A protein and the small-molecule ligand that binds it are described below.
Small molecule (SMILES): [H]/N=C1\N[C@@](c2cccc(-c3cncc(Cl)c3)c2)(C2CC2)C(=O)N1C

Binding-site contacts:
Ligand atom CL1 contacts residue THR253 of chain 1.B at 3.9 Å.
Ligand atom CL1 contacts residue GLY34 of chain 1.B at 3.7 Å.
Ligand atom C15 contacts residue GLN33 of chain 1.B at 3.5 Å.
Ligand atom C3 contacts residue ASP249 of chain 1.B at 3.9 Å.
Ligand atom N5 contacts residue GLN33 of chain 1.B at 3.9 Å.
Ligand atom CL1 contacts residue SER250 of chain 1.B at 3.5 Å.
Ligand atom CL1 contacts residue THR252 of chain 1.B at 3.8 Å.
Ligand atom N2 contacts residue GLY251 of chain 1.B at 3.4 Å (h-bond).
Ligand atom C9 contacts residue PHE129 of chain 1.B at 3.6 Å (hydrophobic).
Ligand atom C11 contacts residue GLY251 of chain 1.B at 3.4 Å.
Ligand atom N3 contacts residue GLY55 of chain 1.B at 3.8 Å.
Ligand atom C17 contacts residue SER56 of chain 1.B at 3.8 Å.
Ligand atom C16 contacts residue GLY251 of chain 1.B at 3.2 Å.
Ligand atom CL1 contacts residue GLY251 of chain 1.B at 3.6 Å.
Ligand atom C10 contacts residue LEU51 of chain 1.B at 3.9 Å (hydrophobic).
Ligand atom N3 contacts residue ASP53 of chain 1.B at 2.8 Å (salt-bridge).
Ligand atom C9 contacts residue TRP136 of chain 1.B at 3.5 Å (hydrophobic).
Ligand atom C17 contacts residue ILE139 of chain 1.B at 3.5 Å (hydrophobic).
Ligand atom C19 contacts residue GLY251 of chain 1.B at 3.8 Å.
Ligand atom C2 contacts residue ASP53 of chain 1.B at 3.9 Å.
Ligand atom C7 contacts residue PHE129 of chain 1.B at 3.7 Å (hydrophobic).
Ligand atom C17 contacts residue ASP53 of chain 1.B at 3.7 Å.
Ligand atom C15 contacts residue THR253 of chain 1.B at 3.6 Å.
Ligand atom C8 contacts residue TRP136 of chain 1.B at 3.9 Å (hydrophobic).
Ligand atom N1 contacts residue GLY251 of chain 1.B at 3.8 Å.
Ligand atom C4 contacts residue ASP249 of chain 1.B at 3.6 Å.
Ligand atom N1 contacts residue ASP53 of chain 1.B at 2.6 Å (salt-bridge).
Ligand atom C4 contacts residue GLY251 of chain 1.B at 3.7 Å.
Ligand atom CL1 contacts residue SER31 of chain 1.B at 3.7 Å.
Ligand atom C3 contacts residue ASP53 of chain 1.B at 3.4 Å.
Ligand atom N5 contacts residue GLY32 of chain 1.B at 3.6 Å.
Ligand atom C19 contacts residue GLY34 of chain 1.B at 3.9 Å.
Ligand atom C15 contacts residue GLY32 of chain 1.B at 3.5 Å.
Ligand atom N3 contacts residue ASP249 of chain 1.B at 2.8 Å (salt-bridge).
Ligand atom N3 contacts residue GLY251 of chain 1.B at 3.3 Å (h-bond).
Ligand atom C4 contacts residue THR252 of chain 1.B at 3.4 Å.
Ligand atom C3 contacts residue GLY251 of chain 1.B at 3.3 Å.
Ligand atom C15 contacts residue GLY34 of chain 1.B at 3.6 Å.
Ligand atom O1 contacts residue TYR92 of chain 1.B at 3.5 Å.
Ligand atom C8 contacts residue PHE129 of chain 1.B at 3.5 Å (hydrophobic).

Sequence of chain 1.B:
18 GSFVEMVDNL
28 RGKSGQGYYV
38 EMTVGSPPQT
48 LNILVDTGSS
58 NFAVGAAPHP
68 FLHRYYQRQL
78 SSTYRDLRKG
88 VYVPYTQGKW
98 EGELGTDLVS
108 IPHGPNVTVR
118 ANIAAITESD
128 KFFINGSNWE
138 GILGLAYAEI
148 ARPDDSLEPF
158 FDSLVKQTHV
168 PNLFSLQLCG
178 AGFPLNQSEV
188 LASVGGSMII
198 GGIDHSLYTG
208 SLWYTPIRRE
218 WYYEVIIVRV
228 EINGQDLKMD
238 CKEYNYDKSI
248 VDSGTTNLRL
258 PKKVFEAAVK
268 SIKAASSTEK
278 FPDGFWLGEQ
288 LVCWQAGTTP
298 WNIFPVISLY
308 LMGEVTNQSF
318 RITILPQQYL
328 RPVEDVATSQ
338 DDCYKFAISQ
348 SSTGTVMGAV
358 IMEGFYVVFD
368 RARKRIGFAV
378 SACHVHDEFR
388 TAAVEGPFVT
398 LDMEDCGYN